Sequence of chain 1.A:
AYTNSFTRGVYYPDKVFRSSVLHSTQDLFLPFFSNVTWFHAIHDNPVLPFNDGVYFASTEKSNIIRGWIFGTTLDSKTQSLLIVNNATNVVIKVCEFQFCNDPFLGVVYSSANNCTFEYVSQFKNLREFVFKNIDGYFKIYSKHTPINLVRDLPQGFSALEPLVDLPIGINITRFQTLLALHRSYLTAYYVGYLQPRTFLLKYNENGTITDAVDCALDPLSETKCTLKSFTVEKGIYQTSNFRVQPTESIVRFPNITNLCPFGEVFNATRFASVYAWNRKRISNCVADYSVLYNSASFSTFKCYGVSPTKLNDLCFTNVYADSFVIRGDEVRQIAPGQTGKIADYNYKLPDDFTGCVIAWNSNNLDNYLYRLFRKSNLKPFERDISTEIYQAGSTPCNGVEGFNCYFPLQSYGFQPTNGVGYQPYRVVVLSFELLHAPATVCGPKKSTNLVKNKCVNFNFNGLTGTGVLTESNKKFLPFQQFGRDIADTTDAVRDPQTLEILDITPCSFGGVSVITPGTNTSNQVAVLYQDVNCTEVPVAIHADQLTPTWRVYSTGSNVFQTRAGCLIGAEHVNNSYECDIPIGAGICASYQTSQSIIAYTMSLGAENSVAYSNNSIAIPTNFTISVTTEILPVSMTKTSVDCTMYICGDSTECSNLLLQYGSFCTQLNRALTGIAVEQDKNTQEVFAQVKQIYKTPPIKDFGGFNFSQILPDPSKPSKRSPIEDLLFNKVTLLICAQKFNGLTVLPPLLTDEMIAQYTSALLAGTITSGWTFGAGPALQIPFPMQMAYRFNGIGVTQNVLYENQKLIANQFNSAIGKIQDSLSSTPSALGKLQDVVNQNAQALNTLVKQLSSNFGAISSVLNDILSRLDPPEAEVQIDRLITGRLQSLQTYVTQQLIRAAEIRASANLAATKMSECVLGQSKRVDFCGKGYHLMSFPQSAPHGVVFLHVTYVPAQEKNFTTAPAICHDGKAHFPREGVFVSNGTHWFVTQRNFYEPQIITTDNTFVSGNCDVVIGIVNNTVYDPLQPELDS

Binding-site contacts:
Ligand atom O7 contacts residue ASN343 of chain 1.A at 4.3 Å.
Ligand atom O6 contacts residue ASN343 of chain 1.A at 4.1 Å.
Ligand atom O6 contacts residue ALA372 of chain 1.A at 4.4 Å.
Ligand atom C6 contacts residue ALA372 of chain 1.A at 4.5 Å (hydrophobic).
Ligand atom C3 contacts residue ASN343 of chain 1.A at 3.8 Å.
Ligand atom C2 contacts residue ASN343 of chain 1.A at 2.5 Å.
Ligand atom C7 contacts residue ASN343 of chain 1.A at 3.8 Å.
Ligand atom C5 contacts residue ASN343 of chain 1.A at 3.7 Å.
Ligand atom C1 contacts residue ASN343 of chain 1.A at 1.4 Å.
Ligand atom O6 contacts residue PHE374 of chain 1.A at 3.3 Å.
Ligand atom O5 contacts residue ASN343 of chain 1.A at 2.5 Å (h-bond).
Ligand atom C4 contacts residue ASN343 of chain 1.A at 4.3 Å.
Ligand atom N2 contacts residue ASN343 of chain 1.A at 2.9 Å (h-bond).

This protein binds this small molecule.
Small molecule (SMILES): CC(=O)N[C@@H]1[C@@H](O)[C@H](O)[C@@H](CO)O[C@H]1O